Sequence of chain 1.B:
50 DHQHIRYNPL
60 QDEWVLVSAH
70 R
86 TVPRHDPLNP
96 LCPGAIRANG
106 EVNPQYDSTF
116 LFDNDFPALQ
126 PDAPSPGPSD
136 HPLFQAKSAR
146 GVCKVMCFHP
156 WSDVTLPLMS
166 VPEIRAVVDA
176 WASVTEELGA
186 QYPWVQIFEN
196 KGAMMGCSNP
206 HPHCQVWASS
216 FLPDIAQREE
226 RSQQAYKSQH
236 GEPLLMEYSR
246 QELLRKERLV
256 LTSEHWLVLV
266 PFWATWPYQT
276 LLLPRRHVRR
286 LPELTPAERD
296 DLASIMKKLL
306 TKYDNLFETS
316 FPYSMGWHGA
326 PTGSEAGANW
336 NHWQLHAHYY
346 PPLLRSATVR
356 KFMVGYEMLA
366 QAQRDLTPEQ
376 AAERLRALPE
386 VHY

Sequence of chain 1.A:
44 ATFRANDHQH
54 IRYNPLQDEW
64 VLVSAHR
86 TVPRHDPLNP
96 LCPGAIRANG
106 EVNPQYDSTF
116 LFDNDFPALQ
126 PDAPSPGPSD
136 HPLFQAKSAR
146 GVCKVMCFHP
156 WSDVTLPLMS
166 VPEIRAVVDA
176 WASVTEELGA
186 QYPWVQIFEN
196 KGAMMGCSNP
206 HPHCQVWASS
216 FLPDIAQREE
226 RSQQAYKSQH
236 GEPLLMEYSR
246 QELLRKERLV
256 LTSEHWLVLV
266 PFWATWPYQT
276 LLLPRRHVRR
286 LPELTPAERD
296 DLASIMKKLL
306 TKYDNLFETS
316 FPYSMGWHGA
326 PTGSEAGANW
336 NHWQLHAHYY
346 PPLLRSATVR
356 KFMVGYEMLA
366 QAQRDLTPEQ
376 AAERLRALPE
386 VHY

Binding-site contacts:
Ligand atom C5 contacts residue TRP212 of chain 1.B at 4.3 Å (hydrophobic).
Ligand atom O4 contacts residue GLN368 of chain 1.A at 3.9 Å.
Ligand atom C6 contacts residue GLU362 of chain 1.A at 3.5 Å.
Ligand atom O2P contacts residue H2U1 of chain 1.V at 2.8 Å (h-bond).
Ligand atom C2 contacts residue VAL359 of chain 1.A at 4.1 Å (hydrophobic).
Ligand atom O2P contacts residue GLN210 of chain 1.B at 2.8 Å (h-bond).
Ligand atom O4 contacts residue TRP212 of chain 1.B at 4.1 Å.
Ligand atom O3 contacts residue LYS356 of chain 1.A at 3.2 Å (salt-bridge).
Ligand atom C3 contacts residue GLU362 of chain 1.A at 3.8 Å.
Ligand atom O1P contacts residue H2U1 of chain 1.V at 3.7 Å.
Ligand atom C6 contacts residue ASN195 of chain 1.B at 3.8 Å.
Ligand atom O5 contacts residue ASN195 of chain 1.B at 3.1 Å (h-bond).
Ligand atom C5 contacts residue GLU362 of chain 1.A at 4.0 Å.
Ligand atom P contacts residue GLN210 of chain 1.B at 4.0 Å.
Ligand atom C1 contacts residue ASN195 of chain 1.B at 4.1 Å.
Ligand atom O6 contacts residue GLU362 of chain 1.A at 2.8 Å (salt-bridge).
Ligand atom O6 contacts residue ASN195 of chain 1.B at 3.2 Å (h-bond).
Ligand atom O3P contacts residue GLN210 of chain 1.B at 4.2 Å.
Ligand atom C6 contacts residue VAL359 of chain 1.A at 4.3 Å (hydrophobic).
Ligand atom O6 contacts residue GLY360 of chain 1.A at 3.4 Å.
Ligand atom O2 contacts residue PHE357 of chain 1.A at 4.3 Å.
Ligand atom O6 contacts residue TYR361 of chain 1.A at 2.9 Å (h-bond).
Ligand atom O3 contacts residue GLU362 of chain 1.A at 3.2 Å (salt-bridge).
Ligand atom O6 contacts residue PHE193 of chain 1.B at 3.6 Å.
Ligand atom O3P contacts residue H2U1 of chain 1.V at 4.0 Å.
Ligand atom O3 contacts residue PHE357 of chain 1.A at 2.9 Å (h-bond).
Ligand atom C6 contacts residue TYR361 of chain 1.A at 3.7 Å (hydrophobic).
Ligand atom O3P contacts residue GLY201 of chain 1.B at 4.3 Å.
Ligand atom P contacts residue H2U1 of chain 1.V at 3.8 Å.
Ligand atom C4 contacts residue GLU362 of chain 1.A at 3.2 Å.
Ligand atom C5 contacts residue ASN195 of chain 1.B at 4.0 Å.
Ligand atom C3 contacts residue LYS356 of chain 1.A at 4.2 Å.
Ligand atom O2 contacts residue GLY201 of chain 1.B at 4.3 Å.
Ligand atom O6 contacts residue VAL359 of chain 1.A at 3.1 Å (h-bond).
Ligand atom C3 contacts residue PHE357 of chain 1.A at 4.1 Å (hydrophobic).
Ligand atom C6 contacts residue TRP212 of chain 1.B at 3.8 Å (hydrophobic).
Ligand atom O4 contacts residue GLU362 of chain 1.A at 2.7 Å (salt-bridge).
Ligand atom C6 contacts residue PHE193 of chain 1.B at 3.6 Å (hydrophobic).
Ligand atom O4 contacts residue LYS356 of chain 1.A at 3.6 Å.
Ligand atom O5 contacts residue GLN210 of chain 1.B at 4.0 Å.

The small molecule below binds the protein below.
Small molecule (SMILES): O=P(O)(O)O[C@H]1O[C@H](CO)[C@@H](O)[C@H](O)[C@H]1O